Sequence of chain 1.A:
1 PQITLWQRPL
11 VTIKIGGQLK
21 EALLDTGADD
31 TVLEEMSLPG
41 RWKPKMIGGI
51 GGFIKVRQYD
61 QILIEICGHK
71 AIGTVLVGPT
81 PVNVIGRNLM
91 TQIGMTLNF

Binding-site contacts:
Ligand atom C7 contacts residue ASP25 of chain 1.A at 3.4 Å.
Ligand atom O5 contacts residue ILE50 of chain 1.A at 3.7 Å.
Ligand atom C15 contacts residue ASP25 of chain 1.A at 3.0 Å.
Ligand atom O6 contacts residue GLY27 of chain 1.B at 3.4 Å.
Ligand atom C8 contacts residue ASP25 of chain 1.A at 3.4 Å.
Ligand atom C13 contacts residue VAL82 of chain 1.A at 3.5 Å (hydrophobic).
Ligand atom C2 contacts residue ASP29 of chain 1.B at 3.7 Å.
Ligand atom O1 contacts residue ASP30 of chain 1.A at 3.4 Å (salt-bridge).
Ligand atom O7 contacts residue ILE50 of chain 1.B at 3.6 Å.
Ligand atom C13 contacts residue PRO81 of chain 1.A at 3.4 Å (hydrophobic).
Ligand atom O8 contacts residue GLY49 of chain 1.A at 3.3 Å.
Ligand atom C16 contacts residue GLY27 of chain 1.A at 3.3 Å.
Ligand atom C14 contacts residue VAL82 of chain 1.A at 3.3 Å (hydrophobic).
Ligand atom C13 contacts residue ILE50 of chain 1.B at 3.7 Å (hydrophobic).
Ligand atom O4 contacts residue ALA28 of chain 1.B at 3.6 Å.
Ligand atom O contacts residue ASP29 of chain 1.B at 3.2 Å (salt-bridge).
Ligand atom C1 contacts residue GLY48 of chain 1.B at 2.9 Å.
Ligand atom C10 contacts residue GLY27 of chain 1.B at 3.4 Å.
Ligand atom C9 contacts residue VAL82 of chain 1.A at 3.7 Å (hydrophobic).
Ligand atom N1 contacts residue GLY27 of chain 1.B at 3.2 Å (h-bond).
Ligand atom C10 contacts residue VAL82 of chain 1.A at 3.5 Å (hydrophobic).
Ligand atom C27 contacts residue ASP29 of chain 1.B at 3.5 Å.
Ligand atom C20 contacts residue VAL32 of chain 1.A at 3.5 Å (hydrophobic).
Ligand atom O6 contacts residue ASP25 of chain 1.B at 2.5 Å (salt-bridge).
Ligand atom C23 contacts residue GLY48 of chain 1.A at 3.5 Å.
Ligand atom C20 contacts residue ALA28 of chain 1.A at 3.6 Å (hydrophobic).
Ligand atom C20 contacts residue ASP30 of chain 1.A at 3.5 Å.
Ligand atom C26 contacts residue ILE47 of chain 1.A at 3.6 Å (hydrophobic).
Ligand atom C19 contacts residue ALA28 of chain 1.A at 3.5 Å (hydrophobic).
Ligand atom O6 contacts residue ASP25 of chain 1.A at 2.8 Å (salt-bridge).
Ligand atom C17 contacts residue ASP25 of chain 1.B at 3.7 Å.
Ligand atom O contacts residue ASP30 of chain 1.B at 3.1 Å (salt-bridge).
Ligand atom O8 contacts residue ILE50 of chain 1.B at 3.1 Å.
Ligand atom C12 contacts residue VAL82 of chain 1.A at 3.3 Å (hydrophobic).
Ligand atom O contacts residue ALA28 of chain 1.B at 3.7 Å.
Ligand atom C11 contacts residue VAL82 of chain 1.A at 3.7 Å (hydrophobic).
Ligand atom C contacts residue GLY48 of chain 1.B at 3.6 Å.
Ligand atom O9 contacts residue ASP29 of chain 1.B at 3.0 Å (salt-bridge).
Ligand atom C13 contacts residue GLY49 of chain 1.B at 3.6 Å.
Ligand atom C7 contacts residue ASP25 of chain 1.B at 3.3 Å.

Sequence of chain 1.B:
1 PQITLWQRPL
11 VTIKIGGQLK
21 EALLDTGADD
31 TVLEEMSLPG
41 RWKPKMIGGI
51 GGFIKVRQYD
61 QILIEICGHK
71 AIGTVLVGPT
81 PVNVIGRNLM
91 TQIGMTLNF

A small-molecule ligand and the protein it binds are described below.
Small molecule (SMILES): COc1ccc(S(=O)(=O)N(CC(C)C)C[C@@H](O)[C@H](Cc2ccccc2)NC(=O)O[C@H]2CO[C@H]3OCC[C@H]32)cc1